Sequence of chain 1.E:
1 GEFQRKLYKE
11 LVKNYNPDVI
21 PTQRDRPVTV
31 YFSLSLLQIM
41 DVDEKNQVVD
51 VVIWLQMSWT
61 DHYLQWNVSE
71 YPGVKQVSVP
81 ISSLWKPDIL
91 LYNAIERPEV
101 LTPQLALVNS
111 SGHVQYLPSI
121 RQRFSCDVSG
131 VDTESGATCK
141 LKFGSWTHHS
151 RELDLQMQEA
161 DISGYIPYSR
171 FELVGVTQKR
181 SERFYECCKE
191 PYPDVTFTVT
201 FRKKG

A protein and the small-molecule ligand that binds it are described below.
Small molecule (SMILES): CN1[C@@H](CC(=O)c2ccccc2)CCC[C@H]1C[C@H](O)c1ccccc1

Binding-site contacts:
Ligand atom C4 contacts residue LEU117 of chain 1.E at 3.2 Å (hydrophobic).
Ligand atom C13 contacts residue TRP54 of chain 1.E at 3.9 Å (hydrophobic).
Ligand atom C7 contacts residue LEU117 of chain 1.E at 3.5 Å (hydrophobic).
Ligand atom C21 contacts residue LEU37 of chain 1.E at 3.4 Å (hydrophobic).
Ligand atom C2 contacts residue TRP146 of chain 1.D at 3.2 Å (hydrophobic).
Ligand atom C6 contacts residue GLN115 of chain 1.E at 3.3 Å.
Ligand atom O1 contacts residue TYR192 of chain 1.D at 3.6 Å.
Ligand atom C6 contacts residue LEU117 of chain 1.E at 3.8 Å (hydrophobic).
Ligand atom C20 contacts residue TRP146 of chain 1.D at 3.7 Å (hydrophobic).
Ligand atom C1 contacts residue LEU107 of chain 1.E at 3.7 Å (hydrophobic).
Ligand atom C18 contacts residue TRP146 of chain 1.D at 3.5 Å (hydrophobic).
Ligand atom C4 contacts residue LEU107 of chain 1.E at 3.2 Å (hydrophobic).
Ligand atom C6 contacts residue LEU107 of chain 1.E at 3.9 Å (hydrophobic).
Ligand atom C3 contacts residue LEU107 of chain 1.E at 3.9 Å (hydrophobic).
Ligand atom C12 contacts residue CYS187 of chain 1.D at 3.9 Å (hydrophobic).
Ligand atom C6 contacts residue LEU105 of chain 1.E at 3.6 Å (hydrophobic).
Ligand atom C20 contacts residue LEU37 of chain 1.E at 3.8 Å (hydrophobic).
Ligand atom C8 contacts residue TRP146 of chain 1.D at 2.8 Å (hydrophobic).
Ligand atom C15 contacts residue CYS187 of chain 1.D at 3.8 Å (hydrophobic).
Ligand atom C7 contacts residue GLN115 of chain 1.E at 3.2 Å.
Ligand atom C11 contacts residue TRP54 of chain 1.E at 3.8 Å (hydrophobic).
Ligand atom C1 contacts residue LEU117 of chain 1.E at 3.6 Å (hydrophobic).
Ligand atom O2 contacts residue TRP54 of chain 1.E at 3.0 Å.
Ligand atom C14 contacts residue TYR185 of chain 1.D at 3.9 Å (hydrophobic).
Ligand atom C10 contacts residue TYR92 of chain 1.D at 3.7 Å (hydrophobic).
Ligand atom C13 contacts residue TYR185 of chain 1.D at 3.6 Å (hydrophobic).
Ligand atom C1 contacts residue TRP146 of chain 1.D at 3.7 Å (hydrophobic).
Ligand atom C5 contacts residue TRP146 of chain 1.D at 3.2 Å (hydrophobic).
Ligand atom C15 contacts residue TRP54 of chain 1.E at 3.9 Å (hydrophobic).
Ligand atom C2 contacts residue THR147 of chain 1.D at 3.7 Å.
Ligand atom C14 contacts residue TYR92 of chain 1.D at 3.9 Å (hydrophobic).
Ligand atom C3 contacts residue TRP146 of chain 1.D at 3.3 Å (hydrophobic).
Ligand atom C7 contacts residue LEU107 of chain 1.E at 3.8 Å (hydrophobic).
Ligand atom C19 contacts residue TYR92 of chain 1.D at 3.6 Å (hydrophobic).
Ligand atom C22 contacts residue TYR92 of chain 1.D at 3.8 Å (hydrophobic).
Ligand atom C20 contacts residue TRP54 of chain 1.E at 3.8 Å (hydrophobic).
Ligand atom O1 contacts residue LEU107 of chain 1.E at 3.4 Å.
Ligand atom C5 contacts residue LEU105 of chain 1.E at 3.7 Å (hydrophobic).
Ligand atom C5 contacts residue THR147 of chain 1.D at 3.7 Å.
Ligand atom C18 contacts residue TRP54 of chain 1.E at 3.6 Å (hydrophobic).

Sequence of chain 1.D:
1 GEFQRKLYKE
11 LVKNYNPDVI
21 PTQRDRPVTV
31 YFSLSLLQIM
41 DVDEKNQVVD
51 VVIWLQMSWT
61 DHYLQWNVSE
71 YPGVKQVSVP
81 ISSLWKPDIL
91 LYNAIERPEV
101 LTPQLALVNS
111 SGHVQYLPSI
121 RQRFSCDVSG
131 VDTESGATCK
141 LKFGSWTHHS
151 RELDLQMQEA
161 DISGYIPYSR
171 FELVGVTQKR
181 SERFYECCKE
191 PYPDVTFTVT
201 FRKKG